Sequence of chain 1.FA:
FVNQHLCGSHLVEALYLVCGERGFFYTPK

Binding-site contacts:
Ligand atom CZ2 contacts residue HIS5 of chain 1.FA at 4.2 Å.
Ligand atom NZ contacts residue LEU13 of chain 3.EA at 4.3 Å.
Ligand atom CD1 contacts residue HIS5 of chain 1.FA at 3.6 Å.
Ligand atom CZ3 contacts residue ILE10 of chain 3.EA at 4.3 Å (hydrophobic).
Ligand atom CG contacts residue LEU16 of chain 3.EA at 4.2 Å (hydrophobic).
Ligand atom CD1 contacts residue ALA14 of chain 3.FA at 4.3 Å (hydrophobic).
Ligand atom CA contacts residue GLU21 of chain 1.DA at 3.8 Å.
Ligand atom NZ contacts residue CYS11 of chain 3.EA at 2.6 Å (h-bond).
Ligand atom CH2 contacts residue LEU11 of chain 3.FA at 3.6 Å (hydrophobic).
Ligand atom NE1 contacts residue ALA14 of chain 3.FA at 4.3 Å.
Ligand atom CA contacts residue HIS5 of chain 1.FA at 3.7 Å.
Ligand atom NE1 contacts residue HIS5 of chain 1.FA at 3.7 Å.
Ligand atom CB contacts residue LEU16 of chain 3.EA at 4.0 Å (hydrophobic).
Ligand atom NZ contacts residue GLU21 of chain 1.DA at 3.1 Å (salt-bridge).
Ligand atom CE3 contacts residue HIS5 of chain 1.FA at 4.3 Å.
Ligand atom CA contacts residue ILE10 of chain 3.EA at 3.8 Å (hydrophobic).
Ligand atom CZ3 contacts residue CYS6 of chain 3.EA at 3.4 Å (hydrophobic).
Ligand atom CD1 contacts residue LEU17 of chain 1.DA at 3.8 Å (hydrophobic).
Ligand atom OH contacts residue CYS6 of chain 3.EA at 2.5 Å (h-bond).
Ligand atom NZ contacts residue SER12 of chain 3.EA at 3.9 Å.
Ligand atom CB contacts residue LEU17 of chain 1.DA at 3.9 Å (hydrophobic).
Ligand atom OH contacts residue CYS11 of chain 3.EA at 2.9 Å (h-bond).
Ligand atom CB contacts residue HIS5 of chain 1.FA at 4.1 Å.
Ligand atom CZ2 contacts residue LEU6 of chain 1.FA at 4.1 Å (hydrophobic).
Ligand atom CB contacts residue CYS11 of chain 3.EA at 3.6 Å (hydrophobic).
Ligand atom CZ2 contacts residue LEU11 of chain 3.FA at 4.0 Å (hydrophobic).
Ligand atom CA contacts residue CYS11 of chain 3.EA at 3.2 Å (hydrophobic).
Ligand atom CA contacts residue LEU17 of chain 1.DA at 4.2 Å (hydrophobic).
Ligand atom CE2 contacts residue HIS5 of chain 1.FA at 3.7 Å.
Ligand atom CH2 contacts residue CYS6 of chain 3.EA at 3.4 Å (hydrophobic).
Ligand atom CE3 contacts residue ILE10 of chain 3.EA at 4.2 Å (hydrophobic).
Ligand atom CZ3 contacts residue CYS11 of chain 3.EA at 3.8 Å (hydrophobic).
Ligand atom NZ contacts residue ILE10 of chain 3.EA at 4.1 Å.
Ligand atom CZ3 contacts residue LEU11 of chain 3.FA at 4.1 Å (hydrophobic).
Ligand atom CD2 contacts residue HIS5 of chain 1.FA at 3.6 Å.
Ligand atom CG contacts residue HIS5 of chain 1.FA at 3.5 Å.
Ligand atom CG contacts residue LEU17 of chain 1.DA at 4.2 Å (hydrophobic).
Ligand atom OH contacts residue ILE10 of chain 3.EA at 3.5 Å.
Ligand atom CE3 contacts residue CYS11 of chain 3.EA at 3.6 Å (hydrophobic).
Ligand atom OH contacts residue SER9 of chain 3.EA at 3.2 Å (h-bond).

Sequence of chain 3.FA:
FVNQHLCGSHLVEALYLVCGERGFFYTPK

Sequence of chain 1.DA:
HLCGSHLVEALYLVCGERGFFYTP

Sequence of chain 3.EA:
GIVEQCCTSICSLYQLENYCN

This small molecule binds to this protein.
Small molecule (SMILES): NCCc1c[nH]c2ccc(O)cc12